Sequence of chain 1.D:
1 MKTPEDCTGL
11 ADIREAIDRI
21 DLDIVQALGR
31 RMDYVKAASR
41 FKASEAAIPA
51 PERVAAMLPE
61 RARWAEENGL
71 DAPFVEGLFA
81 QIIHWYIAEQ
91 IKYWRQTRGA

Binding-site contacts:
Ligand atom CB contacts residue TYR86 of chain 1.C at 4.1 Å (hydrophobic).
Ligand atom CB contacts residue ILE87 of chain 1.C at 3.5 Å (hydrophobic).
Ligand atom OXT contacts residue ILE17 of chain 1.D at 4.1 Å.
Ligand atom OXT contacts residue MET57 of chain 1.C at 3.0 Å.
Ligand atom O contacts residue ILE83 of chain 1.C at 3.8 Å.
Ligand atom C contacts residue VAL35 of chain 1.C at 4.2 Å (hydrophobic).
Ligand atom OXT contacts residue ILE83 of chain 1.C at 4.0 Å.
Ligand atom O3 contacts residue PYR1 of chain 1.I at 3.4 Å.
Ligand atom O contacts residue ARG31 of chain 1.C at 2.7 Å (salt-bridge).
Ligand atom C contacts residue ILE83 of chain 1.C at 4.2 Å (hydrophobic).
Ligand atom C contacts residue MET57 of chain 1.C at 4.2 Å (hydrophobic).
Ligand atom O contacts residue VAL35 of chain 1.C at 3.9 Å.
Ligand atom O contacts residue TYR86 of chain 1.C at 3.3 Å.
Ligand atom CB contacts residue ILE83 of chain 1.C at 4.4 Å (hydrophobic).
Ligand atom CA contacts residue PYR1 of chain 1.I at 3.9 Å.
Ligand atom OXT contacts residue ARG31 of chain 1.C at 2.9 Å (salt-bridge).
Ligand atom O3 contacts residue ARG53 of chain 1.C at 3.3 Å (salt-bridge).
Ligand atom O3 contacts residue MET57 of chain 1.C at 4.4 Å.
Ligand atom CB contacts residue PYR1 of chain 1.I at 4.1 Å.
Ligand atom CB contacts residue VAL35 of chain 1.C at 4.2 Å (hydrophobic).
Ligand atom C contacts residue ARG31 of chain 1.C at 3.4 Å.
Ligand atom C contacts residue ARG53 of chain 1.C at 4.1 Å.
Ligand atom CA contacts residue ILE87 of chain 1.C at 4.2 Å (hydrophobic).
Ligand atom OXT contacts residue ARG53 of chain 1.C at 3.3 Å (salt-bridge).
Ligand atom C contacts residue TYR86 of chain 1.C at 4.4 Å (hydrophobic).
Ligand atom CA contacts residue ARG53 of chain 1.C at 4.1 Å.

Sequence of chain 1.C:
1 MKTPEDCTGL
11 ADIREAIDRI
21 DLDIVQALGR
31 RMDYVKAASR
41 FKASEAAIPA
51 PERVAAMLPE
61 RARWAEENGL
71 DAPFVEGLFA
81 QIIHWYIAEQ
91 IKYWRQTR

The small molecule below binds the protein below.
Small molecule (SMILES): CC(=O)C(=O)O